A small-molecule ligand and the protein it binds are described below.
Small molecule (SMILES): CC(=O)N[C@@H]1[C@@H](O)[C@H](O)[C@@H](CO)O[C@H]1O

Sequence of chain 3.A:
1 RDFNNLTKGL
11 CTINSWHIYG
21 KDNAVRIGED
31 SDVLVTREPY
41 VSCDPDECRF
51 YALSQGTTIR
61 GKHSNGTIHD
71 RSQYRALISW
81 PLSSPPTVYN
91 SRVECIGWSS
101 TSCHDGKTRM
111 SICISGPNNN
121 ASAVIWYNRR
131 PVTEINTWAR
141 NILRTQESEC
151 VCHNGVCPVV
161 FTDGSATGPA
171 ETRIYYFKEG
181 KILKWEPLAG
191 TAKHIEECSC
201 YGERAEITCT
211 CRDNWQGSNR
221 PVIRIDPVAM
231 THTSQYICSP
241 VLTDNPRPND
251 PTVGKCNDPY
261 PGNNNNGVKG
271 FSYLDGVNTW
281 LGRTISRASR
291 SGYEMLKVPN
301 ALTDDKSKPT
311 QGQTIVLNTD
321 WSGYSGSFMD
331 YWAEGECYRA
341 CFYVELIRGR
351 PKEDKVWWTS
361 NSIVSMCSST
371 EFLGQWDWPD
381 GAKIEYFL

Binding-site contacts:
Ligand atom C7 contacts residue PHE3 of chain 3.A at 3.4 Å (hydrophobic).
Ligand atom C3 contacts residue ASN5 of chain 3.A at 3.7 Å.
Ligand atom C4 contacts residue ASN154 of chain 3.A at 4.3 Å.
Ligand atom C1 contacts residue PHE3 of chain 3.A at 3.8 Å (hydrophobic).
Ligand atom N2 contacts residue ASP2 of chain 3.A at 4.3 Å.
Ligand atom C3 contacts residue ASP2 of chain 3.A at 3.7 Å.
Ligand atom N2 contacts residue PHE3 of chain 3.A at 2.7 Å (h-bond).
Ligand atom C1 contacts residue ASN154 of chain 3.A at 3.9 Å.
Ligand atom C1 contacts residue ASN5 of chain 3.A at 1.5 Å.
Ligand atom O5 contacts residue ASN154 of chain 3.A at 3.8 Å.
Ligand atom C7 contacts residue ASP2 of chain 3.A at 4.2 Å.
Ligand atom O7 contacts residue ASN5 of chain 3.A at 4.2 Å.
Ligand atom C8 contacts residue ASP2 of chain 3.A at 4.0 Å.
Ligand atom C6 contacts residue ASN154 of chain 3.A at 3.8 Å.
Ligand atom C7 contacts residue ASN5 of chain 3.A at 3.7 Å.
Ligand atom C2 contacts residue PHE3 of chain 3.A at 3.8 Å (hydrophobic).
Ligand atom O3 contacts residue ASP2 of chain 3.A at 3.0 Å (salt-bridge).
Ligand atom O5 contacts residue ASN5 of chain 3.A at 2.4 Å (h-bond).
Ligand atom C5 contacts residue ASN5 of chain 3.A at 3.7 Å.
Ligand atom C3 contacts residue ASN154 of chain 3.A at 4.5 Å.
Ligand atom N2 contacts residue ASN5 of chain 3.A at 2.8 Å (h-bond).
Ligand atom C5 contacts residue ASN154 of chain 3.A at 3.3 Å.
Ligand atom C2 contacts residue ASN5 of chain 3.A at 2.4 Å.
Ligand atom C4 contacts residue ASN5 of chain 3.A at 4.2 Å.
Ligand atom C8 contacts residue PHE3 of chain 3.A at 3.2 Å (hydrophobic).
Ligand atom C3 contacts residue PHE3 of chain 3.A at 4.3 Å (hydrophobic).
Ligand atom O4 contacts residue ASP2 of chain 3.A at 4.1 Å.